Sequence of chain 1.B:
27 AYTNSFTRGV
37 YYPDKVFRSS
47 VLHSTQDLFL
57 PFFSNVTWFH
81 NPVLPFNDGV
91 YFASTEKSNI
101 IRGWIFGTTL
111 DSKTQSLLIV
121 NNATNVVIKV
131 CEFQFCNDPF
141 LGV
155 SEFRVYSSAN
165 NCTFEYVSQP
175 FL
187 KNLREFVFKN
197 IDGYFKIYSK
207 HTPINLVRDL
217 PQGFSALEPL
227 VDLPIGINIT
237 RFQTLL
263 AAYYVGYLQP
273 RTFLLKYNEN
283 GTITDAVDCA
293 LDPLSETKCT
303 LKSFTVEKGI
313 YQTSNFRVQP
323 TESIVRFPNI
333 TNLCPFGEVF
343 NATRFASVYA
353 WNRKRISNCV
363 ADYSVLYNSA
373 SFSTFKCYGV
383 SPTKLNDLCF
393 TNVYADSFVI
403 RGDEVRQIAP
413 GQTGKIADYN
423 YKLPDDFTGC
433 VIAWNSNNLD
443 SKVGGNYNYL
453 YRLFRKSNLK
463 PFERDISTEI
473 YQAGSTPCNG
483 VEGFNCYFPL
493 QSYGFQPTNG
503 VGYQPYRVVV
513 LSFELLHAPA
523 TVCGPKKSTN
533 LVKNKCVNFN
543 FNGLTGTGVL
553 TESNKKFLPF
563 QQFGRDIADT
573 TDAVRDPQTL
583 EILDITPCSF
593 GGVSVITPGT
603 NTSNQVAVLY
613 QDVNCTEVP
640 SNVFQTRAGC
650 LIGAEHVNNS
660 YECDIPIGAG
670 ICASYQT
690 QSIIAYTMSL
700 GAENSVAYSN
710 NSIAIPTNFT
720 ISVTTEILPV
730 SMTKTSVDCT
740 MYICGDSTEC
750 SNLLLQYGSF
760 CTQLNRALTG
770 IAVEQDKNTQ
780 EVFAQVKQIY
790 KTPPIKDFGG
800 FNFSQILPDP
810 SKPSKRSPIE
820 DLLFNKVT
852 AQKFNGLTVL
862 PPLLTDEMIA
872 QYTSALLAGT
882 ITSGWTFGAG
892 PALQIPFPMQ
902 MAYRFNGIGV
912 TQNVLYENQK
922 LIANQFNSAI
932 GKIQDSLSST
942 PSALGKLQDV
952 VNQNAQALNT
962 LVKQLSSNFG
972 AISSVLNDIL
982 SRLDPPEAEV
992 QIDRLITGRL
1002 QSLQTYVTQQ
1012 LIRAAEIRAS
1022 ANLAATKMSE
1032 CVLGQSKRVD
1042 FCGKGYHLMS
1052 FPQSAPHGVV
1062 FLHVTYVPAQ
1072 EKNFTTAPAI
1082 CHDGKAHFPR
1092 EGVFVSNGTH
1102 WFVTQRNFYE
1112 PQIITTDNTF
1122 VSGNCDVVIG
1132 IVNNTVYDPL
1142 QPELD

Binding-site contacts:
Ligand atom C8 contacts residue PHE157 of chain 1.B at 3.8 Å (hydrophobic).
Ligand atom O6 contacts residue THR124 of chain 1.B at 3.4 Å.
Ligand atom C1 contacts residue THR124 of chain 1.B at 4.2 Å.
Ligand atom O7 contacts residue ASN122 of chain 1.B at 4.5 Å.
Ligand atom C7 contacts residue PHE157 of chain 1.B at 4.5 Å (hydrophobic).
Ligand atom C2 contacts residue ASN122 of chain 1.B at 2.5 Å.
Ligand atom C7 contacts residue ASN122 of chain 1.B at 3.9 Å.
Ligand atom C5 contacts residue ASN122 of chain 1.B at 3.6 Å.
Ligand atom N2 contacts residue ASN122 of chain 1.B at 2.9 Å (h-bond).
Ligand atom N2 contacts residue PHE157 of chain 1.B at 4.0 Å.
Ligand atom C4 contacts residue ASN122 of chain 1.B at 4.2 Å.
Ligand atom C1 contacts residue ASN122 of chain 1.B at 1.4 Å.
Ligand atom O5 contacts residue THR124 of chain 1.B at 3.7 Å.
Ligand atom C3 contacts residue ASN122 of chain 1.B at 3.8 Å.
Ligand atom O5 contacts residue ASN122 of chain 1.B at 2.4 Å (h-bond).

The small molecule below binds the protein below.
Small molecule (SMILES): CC(=O)N[C@@H]1[C@@H](O)[C@H](O)[C@@H](CO)O[C@H]1O